Binding-site contacts:
Ligand atom C7 contacts residue ASN103 of chain 1.B at 3.1 Å.
Ligand atom C3 contacts residue ASN103 of chain 1.B at 3.8 Å.
Ligand atom O5 contacts residue ASN103 of chain 1.B at 2.4 Å (h-bond).
Ligand atom C8 contacts residue ASN103 of chain 1.B at 3.9 Å.
Ligand atom C1 contacts residue ASN103 of chain 1.B at 1.4 Å.
Ligand atom C5 contacts residue ASN103 of chain 1.B at 3.7 Å.
Ligand atom C2 contacts residue ASN103 of chain 1.B at 2.5 Å.
Ligand atom N2 contacts residue ASN103 of chain 1.B at 2.9 Å (h-bond).
Ligand atom C4 contacts residue ASN103 of chain 1.B at 4.2 Å.
Ligand atom O7 contacts residue ASN103 of chain 1.B at 3.0 Å (h-bond).

This protein binds this small molecule.
Small molecule (SMILES): CC(=O)N[C@@H]1[C@@H](O)[C@H](O)[C@@H](CO)O[C@H]1O

Sequence of chain 1.B:
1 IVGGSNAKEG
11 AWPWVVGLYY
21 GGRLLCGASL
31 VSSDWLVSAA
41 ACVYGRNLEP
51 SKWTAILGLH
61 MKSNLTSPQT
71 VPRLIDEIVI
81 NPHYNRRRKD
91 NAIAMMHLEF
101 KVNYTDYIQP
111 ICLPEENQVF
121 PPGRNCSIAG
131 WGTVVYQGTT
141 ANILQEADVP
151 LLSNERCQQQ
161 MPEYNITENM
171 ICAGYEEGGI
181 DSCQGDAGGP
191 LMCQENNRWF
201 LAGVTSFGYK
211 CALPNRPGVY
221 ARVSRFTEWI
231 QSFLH